This small molecule binds to this protein.
Small molecule (SMILES): CC(=O)N[C@H]1[C@H](O[C@H]2[C@H](O)[C@@H](NC(C)=O)CO[C@@H]2CO)O[C@H](CO)[C@@H](O)[C@@H]1O

Binding-site contacts:
Ligand atom O6 contacts residue GLN935 of chain 1.B at 4.3 Å.
Ligand atom C7 contacts residue ASN801 of chain 1.B at 3.8 Å.
Ligand atom C2 contacts residue SER803 of chain 1.B at 4.3 Å.
Ligand atom O6 contacts residue GLN804 of chain 1.B at 3.7 Å.
Ligand atom C5 contacts residue SER803 of chain 1.B at 3.9 Å.
Ligand atom N2 contacts residue ASN801 of chain 1.B at 3.0 Å (h-bond).
Ligand atom C1 contacts residue ASN801 of chain 1.B at 1.4 Å.
Ligand atom O5 contacts residue ASN801 of chain 1.B at 2.3 Å (h-bond).
Ligand atom C4 contacts residue ASN801 of chain 1.B at 4.2 Å.
Ligand atom C3 contacts residue ASN801 of chain 1.B at 3.8 Å.
Ligand atom C8 contacts residue ASN801 of chain 1.B at 4.1 Å.
Ligand atom C5 contacts residue ASN801 of chain 1.B at 3.6 Å.
Ligand atom C1 contacts residue SER803 of chain 1.B at 3.2 Å.
Ligand atom O7 contacts residue ASN801 of chain 1.B at 4.3 Å.
Ligand atom O5 contacts residue SER803 of chain 1.B at 3.7 Å.
Ligand atom C2 contacts residue ASN801 of chain 1.B at 2.5 Å.
Ligand atom C3 contacts residue SER803 of chain 1.B at 4.4 Å.

Sequence of chain 1.B:
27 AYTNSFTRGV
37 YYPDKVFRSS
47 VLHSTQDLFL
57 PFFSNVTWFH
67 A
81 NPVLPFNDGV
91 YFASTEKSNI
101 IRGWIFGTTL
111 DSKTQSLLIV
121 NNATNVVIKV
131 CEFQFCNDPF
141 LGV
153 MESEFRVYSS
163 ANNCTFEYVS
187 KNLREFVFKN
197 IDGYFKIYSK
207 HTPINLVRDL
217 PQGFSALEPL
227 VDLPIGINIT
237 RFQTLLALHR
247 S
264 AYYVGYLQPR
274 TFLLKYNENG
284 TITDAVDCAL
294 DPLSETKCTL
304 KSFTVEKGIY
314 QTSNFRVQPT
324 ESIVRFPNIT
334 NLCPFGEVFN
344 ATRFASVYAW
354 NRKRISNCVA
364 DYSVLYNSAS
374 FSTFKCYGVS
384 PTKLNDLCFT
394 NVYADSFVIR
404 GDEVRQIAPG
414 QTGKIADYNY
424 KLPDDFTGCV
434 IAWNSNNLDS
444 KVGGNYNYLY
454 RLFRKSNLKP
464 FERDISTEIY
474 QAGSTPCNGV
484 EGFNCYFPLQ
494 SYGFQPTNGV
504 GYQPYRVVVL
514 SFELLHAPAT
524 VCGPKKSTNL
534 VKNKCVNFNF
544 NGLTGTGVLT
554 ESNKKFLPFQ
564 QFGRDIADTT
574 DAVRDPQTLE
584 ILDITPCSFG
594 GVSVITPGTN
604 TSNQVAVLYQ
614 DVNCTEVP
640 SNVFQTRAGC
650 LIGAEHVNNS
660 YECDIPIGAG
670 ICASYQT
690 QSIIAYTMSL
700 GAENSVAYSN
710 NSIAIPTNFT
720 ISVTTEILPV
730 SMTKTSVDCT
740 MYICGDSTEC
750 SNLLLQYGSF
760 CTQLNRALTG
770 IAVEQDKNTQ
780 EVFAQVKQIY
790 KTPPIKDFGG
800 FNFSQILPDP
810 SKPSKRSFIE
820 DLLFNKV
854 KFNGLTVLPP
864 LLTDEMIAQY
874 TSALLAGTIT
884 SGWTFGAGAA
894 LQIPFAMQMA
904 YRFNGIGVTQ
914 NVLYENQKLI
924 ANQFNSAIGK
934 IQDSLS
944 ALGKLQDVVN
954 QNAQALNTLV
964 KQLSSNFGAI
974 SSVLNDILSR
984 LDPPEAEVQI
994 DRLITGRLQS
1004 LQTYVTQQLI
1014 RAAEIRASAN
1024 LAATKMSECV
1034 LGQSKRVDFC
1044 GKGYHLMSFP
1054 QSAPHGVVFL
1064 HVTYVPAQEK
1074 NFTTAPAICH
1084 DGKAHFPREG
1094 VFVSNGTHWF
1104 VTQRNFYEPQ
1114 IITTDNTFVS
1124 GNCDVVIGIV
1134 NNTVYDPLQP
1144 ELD